Sequence of chain 1.B:
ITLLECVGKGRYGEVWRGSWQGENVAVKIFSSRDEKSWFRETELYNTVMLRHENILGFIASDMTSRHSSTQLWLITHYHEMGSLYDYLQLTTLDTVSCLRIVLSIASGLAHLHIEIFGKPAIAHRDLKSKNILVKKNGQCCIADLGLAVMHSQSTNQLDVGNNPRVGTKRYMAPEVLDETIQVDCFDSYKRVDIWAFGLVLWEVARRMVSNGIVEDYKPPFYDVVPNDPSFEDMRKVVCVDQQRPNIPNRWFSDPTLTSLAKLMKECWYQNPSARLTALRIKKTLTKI

The small molecule below binds the protein below.
Small molecule (SMILES): c1cn[nH]c1

Binding-site contacts:
Ligand atom C4 contacts residue GLN254 of chain 1.B at 4.4 Å.
Ligand atom C4 contacts residue CYS251 of chain 1.B at 3.1 Å (hydrophobic).
Ligand atom C3 contacts residue CYS251 of chain 1.B at 3.6 Å (hydrophobic).
Ligand atom C5 contacts residue CYS251 of chain 1.B at 3.7 Å (hydrophobic).
Ligand atom N2 contacts residue CYS251 of chain 1.B at 3.6 Å.
Ligand atom N1 contacts residue CYS251 of chain 1.B at 3.6 Å.
Ligand atom C3 contacts residue GLN254 of chain 1.B at 4.5 Å.
Ligand atom C3 contacts residue ASP190 of chain 1.B at 3.6 Å.
Ligand atom N1 contacts residue ASP190 of chain 1.B at 3.5 Å (salt-bridge).
Ligand atom C3 contacts residue GLN282 of chain 1.B at 3.9 Å.
Ligand atom N2 contacts residue ASP190 of chain 1.B at 2.6 Å (salt-bridge).